Sequence of chain 1.B:
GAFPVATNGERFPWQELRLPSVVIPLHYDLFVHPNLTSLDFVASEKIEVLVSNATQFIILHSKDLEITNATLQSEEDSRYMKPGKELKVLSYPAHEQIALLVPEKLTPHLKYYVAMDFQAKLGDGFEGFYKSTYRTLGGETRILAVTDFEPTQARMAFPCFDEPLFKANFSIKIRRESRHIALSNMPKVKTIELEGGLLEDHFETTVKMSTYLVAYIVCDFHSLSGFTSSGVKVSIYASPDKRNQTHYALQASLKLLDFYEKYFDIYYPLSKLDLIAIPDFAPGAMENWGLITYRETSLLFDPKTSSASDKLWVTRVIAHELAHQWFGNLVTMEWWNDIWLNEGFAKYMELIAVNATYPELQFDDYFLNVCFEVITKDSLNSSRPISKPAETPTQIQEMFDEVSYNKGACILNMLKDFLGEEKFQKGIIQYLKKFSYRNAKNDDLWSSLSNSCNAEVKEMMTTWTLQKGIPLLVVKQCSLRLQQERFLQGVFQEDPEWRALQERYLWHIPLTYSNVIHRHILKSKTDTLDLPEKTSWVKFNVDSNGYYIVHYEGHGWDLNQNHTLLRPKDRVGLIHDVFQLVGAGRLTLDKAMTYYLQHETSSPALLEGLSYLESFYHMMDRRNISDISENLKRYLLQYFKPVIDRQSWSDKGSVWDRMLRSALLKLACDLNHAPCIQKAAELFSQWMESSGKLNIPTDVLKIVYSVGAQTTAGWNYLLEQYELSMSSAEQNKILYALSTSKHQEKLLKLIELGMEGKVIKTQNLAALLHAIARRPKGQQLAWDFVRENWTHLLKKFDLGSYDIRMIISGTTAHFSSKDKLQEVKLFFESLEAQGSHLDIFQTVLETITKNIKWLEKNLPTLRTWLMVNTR

The protein below binds the small molecule below.
Small molecule (SMILES): CC(=O)N[C@@H]1[C@@H](O)[C@H](O)[C@@H](CO)O[C@H]1O

Binding-site contacts:
Ligand atom C8 contacts residue ASN294 of chain 1.B at 4.4 Å.
Ligand atom C4 contacts residue ASN294 of chain 1.B at 4.3 Å.
Ligand atom O7 contacts residue ASN294 of chain 1.B at 3.0 Å (h-bond).
Ligand atom C2 contacts residue ASN294 of chain 1.B at 2.5 Å.
Ligand atom C7 contacts residue ASN294 of chain 1.B at 3.2 Å.
Ligand atom N2 contacts residue ASN294 of chain 1.B at 3.0 Å (h-bond).
Ligand atom C5 contacts residue ASN294 of chain 1.B at 3.7 Å.
Ligand atom O5 contacts residue ASN294 of chain 1.B at 2.4 Å (h-bond).
Ligand atom C1 contacts residue ASN294 of chain 1.B at 1.4 Å.
Ligand atom C3 contacts residue ASN294 of chain 1.B at 3.8 Å.